This small molecule binds to this protein.
Small molecule (SMILES): CC(C)[C@H](NC(=O)[C@@H](N)Cc1ccc(O)cc1)C(=O)NCC(=O)N[C@@H](CO)C(=O)NCC(=O)N[C@@H](CCC(=O)O)C(=O)N[C@H](C=O)CCCN=C(N)N

Sequence of chain 1.B:
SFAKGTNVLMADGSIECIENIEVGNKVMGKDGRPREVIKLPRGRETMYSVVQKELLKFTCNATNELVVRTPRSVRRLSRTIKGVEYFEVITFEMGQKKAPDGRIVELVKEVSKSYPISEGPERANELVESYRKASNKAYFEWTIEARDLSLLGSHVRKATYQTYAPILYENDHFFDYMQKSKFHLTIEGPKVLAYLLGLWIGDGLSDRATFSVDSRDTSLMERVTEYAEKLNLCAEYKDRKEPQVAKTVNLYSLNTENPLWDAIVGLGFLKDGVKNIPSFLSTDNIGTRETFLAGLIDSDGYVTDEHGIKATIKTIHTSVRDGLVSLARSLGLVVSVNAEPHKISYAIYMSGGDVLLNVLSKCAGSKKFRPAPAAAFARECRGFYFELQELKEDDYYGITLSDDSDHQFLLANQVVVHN

Binding-site contacts:
Ligand atom C contacts residue ILE434 of chain 1.B at 4.1 Å (hydrophobic).
Ligand atom N contacts residue ASN454 of chain 1.B at 2.9 Å (h-bond).
Ligand atom CA contacts residue ILE434 of chain 1.B at 4.2 Å (hydrophobic).
Ligand atom CG1 contacts residue TYR431 of chain 1.B at 4.1 Å (hydrophobic).
Ligand atom O contacts residue THR435 of chain 1.B at 2.6 Å (h-bond).
Ligand atom O contacts residue PRO41 of chain 1.B at 4.2 Å.
Ligand atom N contacts residue SER1 of chain 1.B at 3.2 Å (h-bond).
Ligand atom OG contacts residue ILE434 of chain 1.B at 2.5 Å (h-bond).
Ligand atom C contacts residue ASN76 of chain 1.B at 3.8 Å.
Ligand atom O contacts residue ASN76 of chain 1.B at 3.5 Å (h-bond).
Ligand atom CA contacts residue ASN454 of chain 1.B at 3.2 Å.
Ligand atom CA contacts residue THR78 of chain 1.B at 3.4 Å.
Ligand atom CB contacts residue SER1 of chain 1.B at 3.1 Å.
Ligand atom O contacts residue THR78 of chain 1.B at 3.6 Å.
Ligand atom NH1 contacts residue GLU80 of chain 1.B at 3.9 Å.
Ligand atom CB contacts residue ASN454 of chain 1.B at 3.0 Å.
Ligand atom N contacts residue THR78 of chain 1.B at 4.0 Å.
Ligand atom C contacts residue THR435 of chain 1.B at 3.6 Å.
Ligand atom O contacts residue SER1 of chain 1.B at 2.3 Å (h-bond).
Ligand atom O contacts residue ASN454 of chain 1.B at 3.0 Å (h-bond).
Ligand atom CG2 contacts residue PRO41 of chain 1.B at 4.0 Å (hydrophobic).
Ligand atom C contacts residue PRO41 of chain 1.B at 4.2 Å (hydrophobic).
Ligand atom CA contacts residue SER1 of chain 1.B at 3.4 Å.
Ligand atom O contacts residue ASN79 of chain 1.B at 4.0 Å.
Ligand atom NH2 contacts residue GLU80 of chain 1.B at 2.8 Å (salt-bridge).
Ligand atom CA contacts residue ASN76 of chain 1.B at 3.6 Å.
Ligand atom O contacts residue TYR431 of chain 1.B at 3.6 Å (h-bond).
Ligand atom C contacts residue THR78 of chain 1.B at 4.0 Å.
Ligand atom C contacts residue SER1 of chain 1.B at 3.0 Å.
Ligand atom CA contacts residue ASN454 of chain 1.B at 3.6 Å.
Ligand atom OG contacts residue ASN454 of chain 1.B at 2.9 Å.
Ligand atom O contacts residue ASN454 of chain 1.B at 3.9 Å.
Ligand atom CZ contacts residue GLU80 of chain 1.B at 3.5 Å.
Ligand atom C contacts residue ASN454 of chain 1.B at 2.9 Å.
Ligand atom CA contacts residue PRO41 of chain 1.B at 4.2 Å (hydrophobic).
Ligand atom CA contacts residue SER1 of chain 1.B at 3.9 Å.
Ligand atom O contacts residue ILE434 of chain 1.B at 3.2 Å (h-bond).
Ligand atom O contacts residue GLU45 of chain 1.B at 4.0 Å.
Ligand atom OG contacts residue SER1 of chain 1.B at 3.9 Å.
Ligand atom CB contacts residue ILE434 of chain 1.B at 3.9 Å (hydrophobic).